Sequence of chain 1.B:
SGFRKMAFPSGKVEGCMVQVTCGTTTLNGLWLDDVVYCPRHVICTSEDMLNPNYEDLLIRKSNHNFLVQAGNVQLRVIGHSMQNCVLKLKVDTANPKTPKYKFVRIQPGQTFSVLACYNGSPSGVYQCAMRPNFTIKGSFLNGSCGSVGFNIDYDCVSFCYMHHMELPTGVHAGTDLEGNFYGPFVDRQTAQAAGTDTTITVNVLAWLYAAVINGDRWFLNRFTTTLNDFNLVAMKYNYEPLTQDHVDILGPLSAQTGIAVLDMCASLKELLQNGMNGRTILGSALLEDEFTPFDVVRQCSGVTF

Sequence of chain 1.A:
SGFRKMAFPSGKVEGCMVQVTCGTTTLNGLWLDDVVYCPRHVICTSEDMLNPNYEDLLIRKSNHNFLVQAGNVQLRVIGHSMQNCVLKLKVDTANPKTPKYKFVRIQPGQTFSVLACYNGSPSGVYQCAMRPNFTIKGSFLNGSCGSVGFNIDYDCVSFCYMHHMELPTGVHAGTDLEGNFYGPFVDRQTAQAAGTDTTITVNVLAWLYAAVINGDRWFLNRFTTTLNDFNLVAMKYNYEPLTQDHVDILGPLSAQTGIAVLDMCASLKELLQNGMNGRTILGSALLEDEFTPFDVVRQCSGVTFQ

This protein binds this small molecule.
Small molecule (SMILES): O=C(Nc1cncc2ccccc12)[C@@H]1COc2ccc(Cl)cc21

Binding-site contacts:
Ligand atom CL contacts residue MET165 of chain 1.A at 3.9 Å.
Ligand atom C contacts residue MET49 of chain 1.A at 3.8 Å (hydrophobic).
Ligand atom CL contacts residue HIS41 of chain 1.A at 3.4 Å.
Ligand atom C9 contacts residue LEU141 of chain 1.A at 3.7 Å (hydrophobic).
Ligand atom C11 contacts residue GLU166 of chain 1.A at 3.4 Å.
Ligand atom C12 contacts residue ASN142 of chain 1.A at 3.8 Å.
Ligand atom C8 contacts residue GLU166 of chain 1.A at 3.8 Å.
Ligand atom C2 contacts residue GLN189 of chain 1.A at 3.9 Å.
Ligand atom N1 contacts residue HIS163 of chain 1.A at 2.9 Å (h-bond).
Ligand atom CL contacts residue ASP187 of chain 1.A at 3.5 Å.
Ligand atom C13 contacts residue DMS1 of chain 1.J at 3.6 Å.
Ligand atom C2 contacts residue DMS1 of chain 1.E at 3.7 Å.
Ligand atom C11 contacts residue PHE140 of chain 1.A at 3.6 Å (hydrophobic).
Ligand atom C8 contacts residue HIS163 of chain 1.A at 3.4 Å.
Ligand atom C9 contacts residue PHE140 of chain 1.A at 3.4 Å (hydrophobic).
Ligand atom C17 contacts residue MET165 of chain 1.A at 3.7 Å (hydrophobic).
Ligand atom C contacts residue MET165 of chain 1.A at 3.6 Å (hydrophobic).
Ligand atom C14 contacts residue DMS1 of chain 1.J at 3.5 Å.
Ligand atom C17 contacts residue HIS41 of chain 1.A at 3.9 Å.
Ligand atom O1 contacts residue GLU166 of chain 1.A at 3.1 Å (salt-bridge).
Ligand atom C4 contacts residue GLN189 of chain 1.A at 3.9 Å.
Ligand atom C3 contacts residue GLN189 of chain 1.A at 3.7 Å.
Ligand atom C10 contacts residue PHE140 of chain 1.A at 3.9 Å (hydrophobic).
Ligand atom C10 contacts residue GLU166 of chain 1.A at 3.7 Å.
Ligand atom C10 contacts residue ASN142 of chain 1.A at 3.9 Å.
Ligand atom C17 contacts residue HIS164 of chain 1.A at 3.3 Å.
Ligand atom O1 contacts residue DMS1 of chain 1.J at 3.4 Å (h-bond).
Ligand atom C12 contacts residue DMS1 of chain 1.J at 3.7 Å.
Ligand atom O1 contacts residue MET165 of chain 1.A at 3.5 Å.
Ligand atom CL contacts residue HIS164 of chain 1.A at 3.8 Å.
Ligand atom N1 contacts residue SER144 of chain 1.A at 3.6 Å.
Ligand atom N1 contacts residue PHE140 of chain 1.A at 3.9 Å.
Ligand atom O contacts residue DMS1 of chain 1.E at 3.9 Å.
Ligand atom C11 contacts residue LEU141 of chain 1.A at 3.7 Å (hydrophobic).
Ligand atom C1 contacts residue MET49 of chain 1.A at 3.5 Å (hydrophobic).
Ligand atom C10 contacts residue LEU141 of chain 1.A at 3.7 Å (hydrophobic).
Ligand atom C11 contacts residue ASN142 of chain 1.A at 3.7 Å.
Ligand atom O contacts residue GLN189 of chain 1.A at 2.9 Å (h-bond).
Ligand atom C9 contacts residue GLU166 of chain 1.A at 3.4 Å.
Ligand atom N1 contacts residue GLU166 of chain 1.A at 3.8 Å.